Binding-site contacts:
Ligand atom O7 contacts residue ASN61 of chain 1.A at 2.4 Å (h-bond).
Ligand atom N2 contacts residue ASN61 of chain 1.A at 2.9 Å (h-bond).
Ligand atom C4 contacts residue ASN61 of chain 1.A at 4.3 Å.
Ligand atom C5 contacts residue ASN61 of chain 1.A at 3.7 Å.
Ligand atom C8 contacts residue ASN61 of chain 1.A at 4.3 Å.
Ligand atom C3 contacts residue ASN61 of chain 1.A at 3.8 Å.
Ligand atom C2 contacts residue ASN61 of chain 1.A at 2.5 Å.
Ligand atom O5 contacts residue ASN61 of chain 1.A at 2.5 Å (h-bond).
Ligand atom C7 contacts residue ASN61 of chain 1.A at 2.9 Å.
Ligand atom C1 contacts residue ASN61 of chain 1.A at 1.4 Å.

A small-molecule ligand and the protein it binds are described below.
Small molecule (SMILES): CC(=O)N[C@@H]1[C@@H](O)[C@H](O)[C@@H](CO)O[C@H]1O

Sequence of chain 1.A:
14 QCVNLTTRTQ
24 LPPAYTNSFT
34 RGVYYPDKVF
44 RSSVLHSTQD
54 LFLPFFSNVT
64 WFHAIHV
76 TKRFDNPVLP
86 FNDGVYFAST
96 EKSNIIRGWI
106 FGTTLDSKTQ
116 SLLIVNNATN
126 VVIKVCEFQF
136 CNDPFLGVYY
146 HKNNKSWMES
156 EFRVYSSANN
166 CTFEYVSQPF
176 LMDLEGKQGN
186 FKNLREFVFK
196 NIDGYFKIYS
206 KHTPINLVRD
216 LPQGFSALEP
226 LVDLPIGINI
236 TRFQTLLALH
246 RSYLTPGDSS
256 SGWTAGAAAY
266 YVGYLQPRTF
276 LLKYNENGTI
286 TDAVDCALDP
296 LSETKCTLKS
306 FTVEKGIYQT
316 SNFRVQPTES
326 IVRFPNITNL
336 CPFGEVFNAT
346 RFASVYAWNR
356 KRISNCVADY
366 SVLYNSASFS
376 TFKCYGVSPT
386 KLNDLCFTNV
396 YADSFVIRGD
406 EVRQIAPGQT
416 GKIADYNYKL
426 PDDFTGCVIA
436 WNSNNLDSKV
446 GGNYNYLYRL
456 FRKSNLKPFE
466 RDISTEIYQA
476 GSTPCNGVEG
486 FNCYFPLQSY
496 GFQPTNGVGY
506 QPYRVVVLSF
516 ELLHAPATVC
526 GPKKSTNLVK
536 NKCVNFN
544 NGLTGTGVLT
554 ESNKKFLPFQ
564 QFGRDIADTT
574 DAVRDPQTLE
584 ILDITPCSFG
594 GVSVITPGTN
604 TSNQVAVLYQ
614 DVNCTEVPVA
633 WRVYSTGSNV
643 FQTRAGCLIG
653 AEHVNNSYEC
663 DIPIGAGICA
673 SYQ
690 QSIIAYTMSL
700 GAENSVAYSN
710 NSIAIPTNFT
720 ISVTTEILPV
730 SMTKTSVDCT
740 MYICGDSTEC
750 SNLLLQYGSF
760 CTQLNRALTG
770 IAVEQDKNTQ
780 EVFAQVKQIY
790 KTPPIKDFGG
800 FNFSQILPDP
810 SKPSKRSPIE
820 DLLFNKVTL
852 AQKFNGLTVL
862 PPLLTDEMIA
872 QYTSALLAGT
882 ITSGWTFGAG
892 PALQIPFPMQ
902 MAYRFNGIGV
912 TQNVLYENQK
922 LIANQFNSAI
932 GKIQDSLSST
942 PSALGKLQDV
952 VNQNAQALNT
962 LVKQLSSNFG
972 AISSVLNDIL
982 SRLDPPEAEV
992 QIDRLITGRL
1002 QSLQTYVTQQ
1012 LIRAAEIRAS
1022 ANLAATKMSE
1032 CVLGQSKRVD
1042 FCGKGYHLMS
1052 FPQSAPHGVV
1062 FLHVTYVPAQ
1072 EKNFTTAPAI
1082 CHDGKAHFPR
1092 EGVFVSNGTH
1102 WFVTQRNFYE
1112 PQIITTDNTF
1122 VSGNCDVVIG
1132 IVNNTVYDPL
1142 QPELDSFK